Binding-site contacts:
Ligand atom C4 contacts residue FE1 of chain 1.G at 3.3 Å.
Ligand atom O4 contacts residue TYR269 of chain 1.B at 3.8 Å.
Ligand atom C7 contacts residue ARG293 of chain 1.B at 3.7 Å.
Ligand atom O3 contacts residue GLU267 of chain 1.B at 3.2 Å (salt-bridge).
Ligand atom C1 contacts residue HIS248 of chain 1.B at 3.5 Å.
Ligand atom C2 contacts residue TYR257 of chain 1.B at 3.3 Å (hydrophobic).
Ligand atom C5 contacts residue TRP192 of chain 1.B at 3.4 Å (hydrophobic).
Ligand atom O4 contacts residue HIS155 of chain 1.B at 3.3 Å (h-bond).
Ligand atom O1 contacts residue TRP304 of chain 1.B at 3.3 Å.
Ligand atom O4 contacts residue HIS200 of chain 1.B at 3.3 Å (h-bond).
Ligand atom C3 contacts residue FE1 of chain 1.G at 3.1 Å.
Ligand atom C4 contacts residue TRP192 of chain 1.B at 3.6 Å (hydrophobic).
Ligand atom C6 contacts residue HIS248 of chain 1.B at 3.5 Å.
Ligand atom O4 contacts residue FE1 of chain 1.G at 2.4 Å.
Ligand atom O4 contacts residue GLU267 of chain 1.B at 3.3 Å (salt-bridge).
Ligand atom C5 contacts residue VAL250 of chain 1.B at 3.4 Å (hydrophobic).
Ligand atom O3 contacts residue FE1 of chain 1.G at 2.0 Å.
Ligand atom C6 contacts residue TRP192 of chain 1.B at 3.6 Å (hydrophobic).
Ligand atom C3 contacts residue TYR257 of chain 1.B at 3.1 Å (hydrophobic).
Ligand atom C4 contacts residue HIS248 of chain 1.B at 3.3 Å.
Ligand atom C5 contacts residue SER251 of chain 1.B at 3.4 Å.
Ligand atom O2 contacts residue ARG243 of chain 1.B at 2.9 Å (salt-bridge).
Ligand atom O2 contacts residue ARG293 of chain 1.B at 3.1 Å (salt-bridge).
Ligand atom O1 contacts residue ARG243 of chain 1.B at 2.9 Å (salt-bridge).
Ligand atom O4 contacts residue HIS248 of chain 1.B at 3.8 Å.
Ligand atom C6 contacts residue VAL250 of chain 1.B at 3.2 Å (hydrophobic).
Ligand atom O1 contacts residue ARG293 of chain 1.B at 2.6 Å (salt-bridge).
Ligand atom O3 contacts residue TYR257 of chain 1.B at 2.8 Å (h-bond).
Ligand atom C8 contacts residue ARG243 of chain 1.B at 3.6 Å.
Ligand atom C8 contacts residue ARG293 of chain 1.B at 3.4 Å.
Ligand atom C2 contacts residue HIS248 of chain 1.B at 3.5 Å.
Ligand atom C3 contacts residue TRP192 of chain 1.B at 4.0 Å (hydrophobic).
Ligand atom C7 contacts residue TRP192 of chain 1.B at 3.7 Å (hydrophobic).
Ligand atom C1 contacts residue TRP192 of chain 1.B at 3.5 Å (hydrophobic).
Ligand atom O3 contacts residue ASN157 of chain 1.B at 3.8 Å.
Ligand atom C5 contacts residue HIS248 of chain 1.B at 3.4 Å.
Ligand atom C3 contacts residue HIS248 of chain 1.B at 3.5 Å.
Ligand atom O2 contacts residue HIS248 of chain 1.B at 2.6 Å (h-bond).
Ligand atom C8 contacts residue HIS248 of chain 1.B at 3.6 Å.
Ligand atom O3 contacts residue HIS214 of chain 1.B at 3.0 Å.

A protein and the small-molecule ligand that binds it are described below.
Small molecule (SMILES): O=C(O)Cc1ccc(O)c(O)c1

Sequence of chain 1.B:
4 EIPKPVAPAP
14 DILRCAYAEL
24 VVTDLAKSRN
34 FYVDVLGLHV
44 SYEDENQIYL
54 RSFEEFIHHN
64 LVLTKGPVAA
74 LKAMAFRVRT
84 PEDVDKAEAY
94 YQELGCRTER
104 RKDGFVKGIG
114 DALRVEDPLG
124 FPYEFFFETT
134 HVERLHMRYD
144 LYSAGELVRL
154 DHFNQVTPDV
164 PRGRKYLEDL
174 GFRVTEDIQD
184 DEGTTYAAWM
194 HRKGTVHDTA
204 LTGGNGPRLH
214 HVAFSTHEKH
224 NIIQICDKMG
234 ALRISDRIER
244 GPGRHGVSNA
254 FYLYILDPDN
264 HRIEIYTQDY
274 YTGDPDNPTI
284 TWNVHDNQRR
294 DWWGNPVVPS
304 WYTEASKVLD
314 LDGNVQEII